Sequence of chain 1.A:
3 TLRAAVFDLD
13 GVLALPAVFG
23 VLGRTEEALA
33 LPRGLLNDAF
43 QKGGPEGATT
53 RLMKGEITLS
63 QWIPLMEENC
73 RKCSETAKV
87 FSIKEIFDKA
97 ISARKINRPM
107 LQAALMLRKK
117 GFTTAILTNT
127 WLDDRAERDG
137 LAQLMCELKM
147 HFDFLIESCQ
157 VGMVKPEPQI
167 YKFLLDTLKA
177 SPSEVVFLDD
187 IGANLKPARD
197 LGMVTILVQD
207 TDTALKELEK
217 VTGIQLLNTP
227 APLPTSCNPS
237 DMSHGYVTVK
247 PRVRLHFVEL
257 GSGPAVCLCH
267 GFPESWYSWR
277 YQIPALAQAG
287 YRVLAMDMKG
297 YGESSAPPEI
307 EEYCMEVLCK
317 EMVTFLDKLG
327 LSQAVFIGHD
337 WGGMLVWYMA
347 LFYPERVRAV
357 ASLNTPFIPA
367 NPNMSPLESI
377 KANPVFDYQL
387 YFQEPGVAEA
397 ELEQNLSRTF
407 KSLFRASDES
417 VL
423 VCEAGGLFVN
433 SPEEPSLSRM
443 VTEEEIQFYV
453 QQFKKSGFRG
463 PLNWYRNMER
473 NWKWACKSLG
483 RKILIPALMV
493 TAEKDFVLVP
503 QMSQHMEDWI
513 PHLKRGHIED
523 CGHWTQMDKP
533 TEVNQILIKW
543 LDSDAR

Binding-site contacts:
Ligand atom C1 contacts residue TYR344 of chain 1.A at 3.5 Å (hydrophobic).
Ligand atom C12 contacts residue ASN473 of chain 1.A at 3.9 Å.
Ligand atom C11 contacts residue KUF1 of chain 1.I at 4.4 Å.
Ligand atom C7 contacts residue MET470 of chain 1.A at 4.3 Å (hydrophobic).
Ligand atom C4 contacts residue ILE364 of chain 1.A at 4.2 Å (hydrophobic).
Ligand atom C2 contacts residue MET340 of chain 1.A at 4.1 Å (hydrophobic).
Ligand atom C7 contacts residue SO41 of chain 1.C at 3.9 Å.
Ligand atom C7 contacts residue TRP337 of chain 1.A at 4.4 Å (hydrophobic).
Ligand atom C1 contacts residue ILE364 of chain 1.A at 4.3 Å (hydrophobic).
Ligand atom C7 contacts residue GLN385 of chain 1.A at 4.2 Å.
Ligand atom C4 contacts residue KUF1 of chain 1.I at 3.3 Å.
Ligand atom N8 contacts residue MET470 of chain 1.A at 3.6 Å.
Ligand atom C9 contacts residue MET470 of chain 1.A at 4.2 Å (hydrophobic).
Ligand atom O10 contacts residue ASN469 of chain 1.A at 4.2 Å.
Ligand atom C6 contacts residue KUF1 of chain 1.I at 2.7 Å.
Ligand atom C11 contacts residue TRP337 of chain 1.A at 3.8 Å (hydrophobic).
Ligand atom C7 contacts residue KUF1 of chain 1.I at 3.4 Å.
Ligand atom C4 contacts residue MET340 of chain 1.A at 3.7 Å (hydrophobic).
Ligand atom C3 contacts residue KUF1 of chain 1.I at 4.4 Å.
Ligand atom C1 contacts residue ALA477 of chain 1.A at 4.4 Å (hydrophobic).
Ligand atom N8 contacts residue TRP337 of chain 1.A at 3.9 Å.
Ligand atom C1 contacts residue MET340 of chain 1.A at 4.4 Å (hydrophobic).
Ligand atom O10 contacts residue ASN473 of chain 1.A at 2.8 Å (h-bond).
Ligand atom C11 contacts residue ASN473 of chain 1.A at 4.4 Å.
Ligand atom C4 contacts residue SO41 of chain 1.C at 4.3 Å.
Ligand atom C5 contacts residue KUF1 of chain 1.I at 3.4 Å.
Ligand atom C3 contacts residue ILE364 of chain 1.A at 3.8 Å (hydrophobic).
Ligand atom C3 contacts residue MET340 of chain 1.A at 3.8 Å (hydrophobic).
Ligand atom C9 contacts residue ASN473 of chain 1.A at 3.8 Å.
Ligand atom C5 contacts residue SO41 of chain 1.C at 4.2 Å.
Ligand atom O10 contacts residue MET470 of chain 1.A at 3.6 Å.
Ligand atom O10 contacts residue TRP337 of chain 1.A at 3.5 Å.
Ligand atom C12 contacts residue TRP337 of chain 1.A at 4.2 Å (hydrophobic).
Ligand atom C9 contacts residue TRP337 of chain 1.A at 3.5 Å (hydrophobic).
Ligand atom C5 contacts residue TRP337 of chain 1.A at 4.4 Å (hydrophobic).
Ligand atom C6 contacts residue SO41 of chain 1.C at 4.0 Å.

A protein and the small-molecule ligand that binds it are described below.
Small molecule (SMILES): Cc1ccc2cc[nH]c(=O)c2c1